Sequence of chain 1.A:
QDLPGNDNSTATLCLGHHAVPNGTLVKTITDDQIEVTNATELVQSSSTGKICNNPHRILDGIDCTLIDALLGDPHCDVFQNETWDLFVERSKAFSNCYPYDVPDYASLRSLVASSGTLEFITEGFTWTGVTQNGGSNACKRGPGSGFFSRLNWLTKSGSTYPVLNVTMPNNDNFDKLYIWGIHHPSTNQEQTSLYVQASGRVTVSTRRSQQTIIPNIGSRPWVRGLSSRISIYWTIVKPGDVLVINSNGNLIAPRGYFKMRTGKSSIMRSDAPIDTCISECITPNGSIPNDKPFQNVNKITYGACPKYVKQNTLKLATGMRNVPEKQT

Binding-site contacts:
Ligand atom C4 contacts residue TRP222 of chain 1.E at 4.0 Å (hydrophobic).
Ligand atom N2 contacts residue TRP222 of chain 1.E at 4.3 Å.
Ligand atom C2 contacts residue SER219 of chain 1.E at 4.3 Å.
Ligand atom C7 contacts residue TRP222 of chain 1.E at 3.8 Å (hydrophobic).
Ligand atom C8 contacts residue VAL244 of chain 1.A at 4.4 Å (hydrophobic).
Ligand atom C6 contacts residue VAL244 of chain 1.A at 4.2 Å (hydrophobic).
Ligand atom C4 contacts residue TRP222 of chain 1.E at 4.5 Å (hydrophobic).
Ligand atom C1 contacts residue TRP222 of chain 1.E at 3.8 Å (hydrophobic).
Ligand atom C1 contacts residue SER219 of chain 1.E at 4.0 Å.
Ligand atom C8 contacts residue THR167 of chain 1.A at 4.0 Å.
Ligand atom C6 contacts residue TRP222 of chain 1.E at 4.4 Å (hydrophobic).
Ligand atom C8 contacts residue SER219 of chain 1.E at 3.7 Å.
Ligand atom O7 contacts residue ARG220 of chain 1.E at 4.1 Å.
Ligand atom C6 contacts residue TRP222 of chain 1.E at 4.1 Å (hydrophobic).
Ligand atom C3 contacts residue ASN165 of chain 1.A at 3.8 Å.
Ligand atom C3 contacts residue TRP222 of chain 1.E at 4.3 Å (hydrophobic).
Ligand atom O3 contacts residue TRP222 of chain 1.E at 3.6 Å.
Ligand atom C3 contacts residue TRP222 of chain 1.E at 4.2 Å (hydrophobic).
Ligand atom N2 contacts residue SER219 of chain 1.E at 3.5 Å (h-bond).
Ligand atom O5 contacts residue ASN165 of chain 1.A at 2.3 Å (h-bond).
Ligand atom C4 contacts residue ASN165 of chain 1.A at 4.2 Å.
Ligand atom O7 contacts residue TRP222 of chain 1.E at 2.8 Å (h-bond).
Ligand atom C7 contacts residue PRO221 of chain 1.E at 4.2 Å (hydrophobic).
Ligand atom C6 contacts residue THR167 of chain 1.A at 3.5 Å.
Ligand atom C2 contacts residue ASN165 of chain 1.A at 2.5 Å.
Ligand atom C8 contacts residue PRO221 of chain 1.E at 4.3 Å (hydrophobic).
Ligand atom O7 contacts residue PRO221 of chain 1.E at 3.2 Å.
Ligand atom O6 contacts residue TRP222 of chain 1.E at 3.0 Å.
Ligand atom C7 contacts residue ASN165 of chain 1.A at 3.2 Å.
Ligand atom C1 contacts residue ASN165 of chain 1.A at 1.4 Å.
Ligand atom C5 contacts residue ASN165 of chain 1.A at 3.6 Å.
Ligand atom C8 contacts residue ASN165 of chain 1.A at 4.5 Å.
Ligand atom O7 contacts residue ASN165 of chain 1.A at 3.0 Å (h-bond).
Ligand atom O6 contacts residue THR167 of chain 1.A at 3.4 Å.
Ligand atom C7 contacts residue SER219 of chain 1.E at 3.8 Å.
Ligand atom O5 contacts residue TRP222 of chain 1.E at 3.9 Å.
Ligand atom C8 contacts residue VAL242 of chain 1.A at 3.7 Å (hydrophobic).
Ligand atom N2 contacts residue ASN165 of chain 1.A at 3.0 Å (h-bond).
Ligand atom C2 contacts residue TRP222 of chain 1.E at 3.9 Å (hydrophobic).
Ligand atom C5 contacts residue TRP222 of chain 1.E at 3.4 Å (hydrophobic).

Sequence of chain 1.E:
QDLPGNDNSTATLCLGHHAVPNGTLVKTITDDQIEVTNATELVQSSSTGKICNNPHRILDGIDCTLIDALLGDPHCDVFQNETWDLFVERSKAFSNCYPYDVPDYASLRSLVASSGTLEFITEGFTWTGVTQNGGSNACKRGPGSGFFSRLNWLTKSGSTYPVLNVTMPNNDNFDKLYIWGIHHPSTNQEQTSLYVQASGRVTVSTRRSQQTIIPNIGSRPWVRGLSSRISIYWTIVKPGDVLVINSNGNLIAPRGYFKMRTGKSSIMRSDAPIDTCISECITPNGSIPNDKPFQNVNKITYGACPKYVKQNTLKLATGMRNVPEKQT

This small molecule binds to this protein.
Small molecule (SMILES): CC(=O)N[C@H]1[C@H](O[C@H]2[C@H](O)[C@@H](NC(C)=O)CO[C@@H]2CO)O[C@H](CO)[C@@H](O[C@@H]2O[C@H](CO)[C@@H](O)[C@H](O)[C@@H]2O)[C@@H]1O